Binding-site contacts:
Ligand atom C6 contacts residue ILE165 of chain 1.C at 4.2 Å (hydrophobic).
Ligand atom C1 contacts residue PHE196 of chain 1.C at 4.0 Å (hydrophobic).
Ligand atom O5 contacts residue ASN164 of chain 1.C at 2.4 Å (h-bond).
Ligand atom C6 contacts residue THR166 of chain 1.C at 3.6 Å.
Ligand atom C4 contacts residue PHE196 of chain 1.C at 4.4 Å (hydrophobic).
Ligand atom C5 contacts residue THR166 of chain 1.C at 4.3 Å.
Ligand atom O4 contacts residue PHE196 of chain 1.C at 4.3 Å.
Ligand atom N2 contacts residue ASN164 of chain 1.C at 2.9 Å (h-bond).
Ligand atom C2 contacts residue ASN164 of chain 1.C at 2.5 Å.
Ligand atom O5 contacts residue PHE196 of chain 1.C at 4.0 Å.
Ligand atom O5 contacts residue ILE165 of chain 1.C at 4.1 Å.
Ligand atom C7 contacts residue PHE196 of chain 1.C at 4.5 Å (hydrophobic).
Ligand atom N2 contacts residue ILE160 of chain 1.C at 4.2 Å.
Ligand atom C7 contacts residue ASN164 of chain 1.C at 3.5 Å.
Ligand atom O5 contacts residue THR166 of chain 1.C at 3.7 Å.
Ligand atom C1 contacts residue ASN164 of chain 1.C at 1.4 Å.
Ligand atom O6 contacts residue THR166 of chain 1.C at 3.3 Å.
Ligand atom C4 contacts residue ASN164 of chain 1.C at 4.2 Å.
Ligand atom C6 contacts residue PHE196 of chain 1.C at 4.4 Å (hydrophobic).
Ligand atom C5 contacts residue PHE196 of chain 1.C at 3.6 Å (hydrophobic).
Ligand atom O7 contacts residue ASN164 of chain 1.C at 3.7 Å.
Ligand atom C3 contacts residue ASN164 of chain 1.C at 3.8 Å.
Ligand atom C5 contacts residue ASN164 of chain 1.C at 3.7 Å.
Ligand atom C8 contacts residue ILE160 of chain 1.C at 4.2 Å (hydrophobic).
Ligand atom C8 contacts residue PHE196 of chain 1.C at 3.7 Å (hydrophobic).

Sequence of chain 1.C:
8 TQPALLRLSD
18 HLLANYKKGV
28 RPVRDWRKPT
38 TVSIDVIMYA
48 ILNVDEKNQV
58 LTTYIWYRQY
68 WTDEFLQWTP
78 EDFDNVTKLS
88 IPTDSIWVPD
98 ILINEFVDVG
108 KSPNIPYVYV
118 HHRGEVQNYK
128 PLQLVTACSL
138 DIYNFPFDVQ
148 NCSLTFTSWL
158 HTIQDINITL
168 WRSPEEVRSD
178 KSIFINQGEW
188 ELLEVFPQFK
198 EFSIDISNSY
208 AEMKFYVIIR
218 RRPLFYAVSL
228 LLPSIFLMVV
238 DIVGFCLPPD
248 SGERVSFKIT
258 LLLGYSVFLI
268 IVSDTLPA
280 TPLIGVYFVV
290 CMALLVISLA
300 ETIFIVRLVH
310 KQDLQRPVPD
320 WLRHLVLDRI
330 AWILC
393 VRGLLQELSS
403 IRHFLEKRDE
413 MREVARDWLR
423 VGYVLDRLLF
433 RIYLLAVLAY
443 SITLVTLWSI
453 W

This protein binds this small molecule.
Small molecule (SMILES): CC(=O)N[C@H]1[C@H](O[C@H]2[C@H](O)[C@@H](NC(C)=O)CO[C@@H]2CO)O[C@H](CO)[C@@H](O[C@@H]2O[C@H](CO)[C@@H](O)[C@H](O)[C@@H]2O)[C@@H]1O